Sequence of chain 2.D:
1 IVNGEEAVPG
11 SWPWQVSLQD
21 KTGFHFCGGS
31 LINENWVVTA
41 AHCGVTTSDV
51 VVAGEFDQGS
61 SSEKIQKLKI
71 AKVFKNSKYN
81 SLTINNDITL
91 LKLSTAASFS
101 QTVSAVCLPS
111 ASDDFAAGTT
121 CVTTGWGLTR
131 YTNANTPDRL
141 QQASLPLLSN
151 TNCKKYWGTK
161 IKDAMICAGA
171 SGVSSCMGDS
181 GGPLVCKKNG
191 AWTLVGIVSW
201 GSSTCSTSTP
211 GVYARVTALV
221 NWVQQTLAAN

Sequence of chain 1.B:
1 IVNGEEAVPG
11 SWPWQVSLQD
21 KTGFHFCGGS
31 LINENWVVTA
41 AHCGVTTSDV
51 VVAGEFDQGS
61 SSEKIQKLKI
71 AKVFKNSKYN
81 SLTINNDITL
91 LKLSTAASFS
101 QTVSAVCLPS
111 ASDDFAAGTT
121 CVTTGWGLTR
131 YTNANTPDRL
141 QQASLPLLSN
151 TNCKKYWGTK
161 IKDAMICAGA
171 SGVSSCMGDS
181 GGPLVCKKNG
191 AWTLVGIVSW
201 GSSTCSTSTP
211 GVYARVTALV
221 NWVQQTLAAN

Binding-site contacts:
Ligand atom C contacts residue SER180 of chain 1.B at 1.6 Å.
Ligand atom N contacts residue SER180 of chain 1.B at 3.2 Å (h-bond).
Ligand atom CB contacts residue SER199 of chain 1.B at 3.7 Å.
Ligand atom C contacts residue HIS42 of chain 1.B at 3.1 Å.
Ligand atom C4 contacts residue THR83 of chain 1.B at 3.8 Å.
Ligand atom C1 contacts residue TRP200 of chain 1.B at 3.8 Å (hydrophobic).
Ligand atom CZ contacts residue GLY201 of chain 1.B at 3.5 Å.
Ligand atom C5 contacts residue THR83 of chain 1.B at 3.1 Å.
Ligand atom O1 contacts residue SER203 of chain 2.D at 3.6 Å.
Ligand atom O1 contacts residue GLY201 of chain 1.B at 3.0 Å (h-bond).
Ligand atom C6 contacts residue THR83 of chain 1.B at 3.4 Å.
Ligand atom CA contacts residue GLY201 of chain 1.B at 3.3 Å.
Ligand atom N contacts residue HIS42 of chain 1.B at 3.1 Å (h-bond).
Ligand atom C3 contacts residue LYS160 of chain 1.B at 3.6 Å.
Ligand atom CE1 contacts residue GLY201 of chain 1.B at 3.7 Å.
Ligand atom CA contacts residue SER199 of chain 1.B at 3.7 Å.
Ligand atom O contacts residue GLY201 of chain 1.B at 3.2 Å (h-bond).
Ligand atom O contacts residue TRP200 of chain 1.B at 3.2 Å.
Ligand atom C1 contacts residue SER180 of chain 1.B at 2.5 Å.
Ligand atom CA contacts residue SER199 of chain 1.B at 3.7 Å.
Ligand atom O contacts residue SER180 of chain 1.B at 2.4 Å (h-bond).
Ligand atom CE1 contacts residue SER175 of chain 1.B at 3.4 Å.
Ligand atom C6 contacts residue LEU82 of chain 1.B at 2.6 Å (hydrophobic).
Ligand atom N contacts residue SER199 of chain 1.B at 2.7 Å (h-bond).
Ligand atom C2 contacts residue LYS160 of chain 1.B at 3.6 Å.
Ligand atom C7 contacts residue LEU82 of chain 1.B at 3.2 Å (hydrophobic).
Ligand atom C4 contacts residue LEU82 of chain 1.B at 3.5 Å (hydrophobic).
Ligand atom O contacts residue GLY178 of chain 1.B at 3.0 Å (h-bond).
Ligand atom C contacts residue HIS42 of chain 1.B at 2.7 Å.
Ligand atom O contacts residue HIS42 of chain 1.B at 3.7 Å.
Ligand atom CB contacts residue SER180 of chain 1.B at 2.8 Å.
Ligand atom CG contacts residue CYS176 of chain 1.B at 3.7 Å (hydrophobic).
Ligand atom C1 contacts residue HIS42 of chain 1.B at 1.6 Å.
Ligand atom CA contacts residue HIS42 of chain 1.B at 3.4 Å.
Ligand atom C contacts residue SER199 of chain 1.B at 3.7 Å.
Ligand atom CE2 contacts residue SER202 of chain 1.B at 3.6 Å.
Ligand atom CA contacts residue SER180 of chain 1.B at 2.7 Å.
Ligand atom C8 contacts residue LYS160 of chain 1.B at 3.7 Å.
Ligand atom C5 contacts residue LEU82 of chain 1.B at 2.8 Å (hydrophobic).
Ligand atom CZ contacts residue SER202 of chain 1.B at 3.4 Å.

The protein below binds the small molecule below.
Small molecule (SMILES): C[C@@H](O)[C@H](Cc1ccccc1)NC(=O)CNC(=O)CNC(=O)OCc1ccccc1